A protein and the small-molecule ligand that binds it are described below.
Small molecule (SMILES): CC(=O)N[C@@H]1[C@@H](O)[C@H](O)[C@@H](CO)O[C@H]1O

Sequence of chain 1.A:
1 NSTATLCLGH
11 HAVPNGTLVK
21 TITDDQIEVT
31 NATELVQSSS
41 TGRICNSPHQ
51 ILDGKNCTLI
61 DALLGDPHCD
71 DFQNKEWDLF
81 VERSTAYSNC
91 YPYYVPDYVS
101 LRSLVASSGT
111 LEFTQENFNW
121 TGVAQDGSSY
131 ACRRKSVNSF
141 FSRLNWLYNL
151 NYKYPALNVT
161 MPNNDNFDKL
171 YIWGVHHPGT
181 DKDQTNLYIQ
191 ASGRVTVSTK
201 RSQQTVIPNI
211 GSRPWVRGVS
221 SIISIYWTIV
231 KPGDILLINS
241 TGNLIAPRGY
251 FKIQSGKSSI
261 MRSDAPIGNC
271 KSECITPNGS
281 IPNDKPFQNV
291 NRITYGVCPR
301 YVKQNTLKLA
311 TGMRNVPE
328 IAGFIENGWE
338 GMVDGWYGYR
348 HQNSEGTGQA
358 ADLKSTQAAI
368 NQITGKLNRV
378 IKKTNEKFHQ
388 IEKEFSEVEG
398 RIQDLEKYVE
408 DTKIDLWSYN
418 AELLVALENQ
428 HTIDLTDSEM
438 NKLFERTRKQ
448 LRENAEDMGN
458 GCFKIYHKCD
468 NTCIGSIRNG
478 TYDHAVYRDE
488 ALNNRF

Binding-site contacts:
Ligand atom O6 contacts residue THR121 of chain 1.A at 3.7 Å.
Ligand atom C5 contacts residue ASN119 of chain 1.A at 3.7 Å.
Ligand atom C5 contacts residue THR121 of chain 1.A at 3.2 Å.
Ligand atom C3 contacts residue ASN119 of chain 1.A at 3.8 Å.
Ligand atom O7 contacts residue ASN119 of chain 1.A at 3.3 Å (h-bond).
Ligand atom C6 contacts residue THR121 of chain 1.A at 3.3 Å.
Ligand atom C4 contacts residue ASN119 of chain 1.A at 4.2 Å.
Ligand atom C8 contacts residue ASN119 of chain 1.A at 4.5 Å.
Ligand atom C7 contacts residue ASN119 of chain 1.A at 3.3 Å.
Ligand atom C2 contacts residue ASN119 of chain 1.A at 2.5 Å.
Ligand atom C1 contacts residue ASN119 of chain 1.A at 1.4 Å.
Ligand atom O5 contacts residue ASN119 of chain 1.A at 2.4 Å (h-bond).
Ligand atom C1 contacts residue THR121 of chain 1.A at 3.5 Å.
Ligand atom N2 contacts residue ASN119 of chain 1.A at 2.9 Å (h-bond).
Ligand atom O5 contacts residue THR121 of chain 1.A at 2.8 Å (h-bond).